The protein below binds the small molecule below.
Small molecule (SMILES): CC(=O)N[C@H]1[C@H](O[C@H]2[C@H](O)[C@@H](NC(C)=O)CO[C@@H]2CO)O[C@H](CO)[C@@H](O[C@@H]2O[C@H](CO[C@H]3O[C@H](CO)[C@@H](O)[C@H](O[C@H]4O[C@H](CO)[C@@H](O)[C@H](O)[C@@H]4O)[C@@H]3O)[C@@H](O)[C@H](O[C@H]3O[C@H](CO)[C@@H](O)[C@H](O)[C@@H]3O)[C@@H]2O)[C@@H]1O

Binding-site contacts:
Ligand atom O6 contacts residue TYR663 of chain 1.A at 3.7 Å.
Ligand atom C6 contacts residue PRO652 of chain 1.A at 3.7 Å (hydrophobic).
Ligand atom O5 contacts residue ALA200 of chain 2.A at 3.8 Å.
Ligand atom O6 contacts residue TRP649 of chain 1.A at 3.7 Å.
Ligand atom N2 contacts residue ASN56 of chain 1.A at 2.9 Å (h-bond).
Ligand atom O4 contacts residue GLY201 of chain 2.A at 3.9 Å.
Ligand atom O3 contacts residue GLY201 of chain 2.A at 3.8 Å.
Ligand atom C7 contacts residue ASN56 of chain 1.A at 3.6 Å.
Ligand atom C5 contacts residue TRP649 of chain 1.A at 3.7 Å (hydrophobic).
Ligand atom C6 contacts residue TRP649 of chain 1.A at 3.9 Å (hydrophobic).
Ligand atom C6 contacts residue LEU647 of chain 1.A at 3.9 Å (hydrophobic).
Ligand atom C2 contacts residue ASN56 of chain 1.A at 2.4 Å.
Ligand atom O6 contacts residue TRP649 of chain 1.A at 3.8 Å.
Ligand atom O6 contacts residue LYS403 of chain 1.A at 3.1 Å (salt-bridge).
Ligand atom C2 contacts residue TRP649 of chain 1.A at 3.9 Å (hydrophobic).
Ligand atom C4 contacts residue LEU647 of chain 1.A at 3.8 Å (hydrophobic).
Ligand atom C4 contacts residue GLY201 of chain 2.A at 3.5 Å.
Ligand atom C3 contacts residue TRP649 of chain 1.A at 4.0 Å (hydrophobic).
Ligand atom O2 contacts residue ALA200 of chain 2.A at 3.7 Å.
Ligand atom C4 contacts residue TRP649 of chain 1.A at 3.9 Å (hydrophobic).
Ligand atom C5 contacts residue ASN56 of chain 1.A at 3.6 Å.
Ligand atom C3 contacts residue ASN56 of chain 1.A at 3.7 Å.
Ligand atom C1 contacts residue ASN56 of chain 1.A at 1.4 Å.
Ligand atom O7 contacts residue ASN56 of chain 1.A at 3.8 Å.
Ligand atom C8 contacts residue ALA200 of chain 2.A at 3.7 Å (hydrophobic).
Ligand atom O6 contacts residue VAL648 of chain 1.A at 4.0 Å.
Ligand atom O3 contacts residue TRP649 of chain 1.A at 3.5 Å.
Ligand atom O5 contacts residue LEU647 of chain 1.A at 3.5 Å.
Ligand atom O6 contacts residue TYR207 of chain 2.A at 3.5 Å (h-bond).
Ligand atom O4 contacts residue TRP649 of chain 1.A at 3.7 Å.
Ligand atom C6 contacts residue TYR207 of chain 2.A at 3.5 Å (hydrophobic).
Ligand atom C1 contacts residue TRP649 of chain 1.A at 3.9 Å (hydrophobic).
Ligand atom O5 contacts residue ASN56 of chain 1.A at 2.3 Å (h-bond).
Ligand atom O5 contacts residue LYS403 of chain 1.A at 4.0 Å.
Ligand atom C6 contacts residue VAL648 of chain 1.A at 3.5 Å (hydrophobic).
Ligand atom O2 contacts residue GLY201 of chain 2.A at 4.0 Å.
Ligand atom O5 contacts residue TRP649 of chain 1.A at 3.5 Å.
Ligand atom C2 contacts residue LEU647 of chain 1.A at 4.0 Å (hydrophobic).
Ligand atom O6 contacts residue PRO652 of chain 1.A at 3.3 Å.
Ligand atom O5 contacts residue TRP649 of chain 1.A at 3.5 Å.

Sequence of chain 2.A:
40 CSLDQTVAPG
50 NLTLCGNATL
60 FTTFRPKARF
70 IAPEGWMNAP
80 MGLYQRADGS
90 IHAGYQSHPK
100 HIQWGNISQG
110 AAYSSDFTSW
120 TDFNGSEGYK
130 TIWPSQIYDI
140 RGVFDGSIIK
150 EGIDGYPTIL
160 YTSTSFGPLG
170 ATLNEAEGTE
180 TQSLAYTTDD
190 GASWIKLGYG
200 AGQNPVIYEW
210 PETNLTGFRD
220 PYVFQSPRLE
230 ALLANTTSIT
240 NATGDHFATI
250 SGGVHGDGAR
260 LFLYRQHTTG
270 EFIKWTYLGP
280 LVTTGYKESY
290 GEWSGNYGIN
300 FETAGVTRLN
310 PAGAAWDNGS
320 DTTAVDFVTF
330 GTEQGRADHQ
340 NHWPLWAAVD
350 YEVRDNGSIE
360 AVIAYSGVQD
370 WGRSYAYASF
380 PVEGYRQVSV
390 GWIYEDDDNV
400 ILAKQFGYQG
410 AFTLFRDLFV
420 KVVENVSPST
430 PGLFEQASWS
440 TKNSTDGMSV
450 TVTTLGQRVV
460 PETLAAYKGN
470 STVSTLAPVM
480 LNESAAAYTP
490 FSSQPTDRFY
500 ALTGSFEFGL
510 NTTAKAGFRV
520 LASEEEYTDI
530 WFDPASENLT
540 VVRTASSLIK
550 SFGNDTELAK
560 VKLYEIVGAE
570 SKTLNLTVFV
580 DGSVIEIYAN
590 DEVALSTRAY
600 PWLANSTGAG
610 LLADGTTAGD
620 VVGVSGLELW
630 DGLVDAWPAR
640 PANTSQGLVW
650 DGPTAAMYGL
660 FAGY

Sequence of chain 1.A:
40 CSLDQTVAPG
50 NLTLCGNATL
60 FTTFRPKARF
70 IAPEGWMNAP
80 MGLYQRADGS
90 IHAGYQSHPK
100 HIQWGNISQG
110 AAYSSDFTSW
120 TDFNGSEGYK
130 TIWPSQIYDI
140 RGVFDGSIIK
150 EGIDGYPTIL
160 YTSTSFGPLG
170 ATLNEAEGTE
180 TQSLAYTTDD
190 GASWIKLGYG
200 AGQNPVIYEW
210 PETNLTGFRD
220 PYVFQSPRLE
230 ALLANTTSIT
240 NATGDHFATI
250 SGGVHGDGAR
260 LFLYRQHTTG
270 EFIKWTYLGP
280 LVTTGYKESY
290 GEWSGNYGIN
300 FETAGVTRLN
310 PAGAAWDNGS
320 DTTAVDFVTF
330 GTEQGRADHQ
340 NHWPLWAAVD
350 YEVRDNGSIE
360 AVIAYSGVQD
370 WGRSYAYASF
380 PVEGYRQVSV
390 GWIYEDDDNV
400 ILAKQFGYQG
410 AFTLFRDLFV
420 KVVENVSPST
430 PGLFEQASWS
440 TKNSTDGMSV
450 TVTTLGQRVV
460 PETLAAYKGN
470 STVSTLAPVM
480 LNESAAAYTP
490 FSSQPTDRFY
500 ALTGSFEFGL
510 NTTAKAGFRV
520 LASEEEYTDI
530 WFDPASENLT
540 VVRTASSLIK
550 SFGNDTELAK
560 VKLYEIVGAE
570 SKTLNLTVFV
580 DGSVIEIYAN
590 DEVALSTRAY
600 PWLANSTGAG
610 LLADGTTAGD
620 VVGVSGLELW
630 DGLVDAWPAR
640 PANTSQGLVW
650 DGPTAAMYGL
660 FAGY